Binding-site contacts:
Ligand atom C2 contacts residue ALA42 of chain 2.A at 3.6 Å (hydrophobic).
Ligand atom O2 contacts residue ALA42 of chain 2.A at 2.2 Å (h-bond).
Ligand atom C5 contacts residue ASN44 of chain 2.A at 3.7 Å.
Ligand atom C6 contacts residue TRP73 of chain 2.A at 3.7 Å (hydrophobic).
Ligand atom C1 contacts residue ALA42 of chain 2.A at 4.4 Å (hydrophobic).
Ligand atom C1 contacts residue THR43 of chain 2.A at 4.2 Å.
Ligand atom C5 contacts residue TRP41 of chain 2.A at 4.3 Å (hydrophobic).
Ligand atom C5 contacts residue TRP73 of chain 2.A at 3.9 Å (hydrophobic).
Ligand atom C1 contacts residue TRP41 of chain 2.A at 4.5 Å (hydrophobic).
Ligand atom C4 contacts residue TRP41 of chain 2.A at 3.3 Å (hydrophobic).
Ligand atom O6 contacts residue TRP102 of chain 4.A at 3.1 Å (h-bond).
Ligand atom C6 contacts residue TRP102 of chain 4.A at 4.2 Å (hydrophobic).
Ligand atom O5 contacts residue TRP41 of chain 2.A at 4.3 Å.
Ligand atom O5 contacts residue TRP73 of chain 2.A at 2.7 Å (h-bond).
Ligand atom O2 contacts residue THR43 of chain 2.A at 3.6 Å.
Ligand atom C2 contacts residue TRP41 of chain 2.A at 4.4 Å (hydrophobic).
Ligand atom O2 contacts residue TRP41 of chain 2.A at 3.8 Å.
Ligand atom O4 contacts residue TRP41 of chain 2.A at 3.1 Å (h-bond).
Ligand atom C3 contacts residue TRP41 of chain 2.A at 3.8 Å (hydrophobic).
Ligand atom C3 contacts residue ALA42 of chain 2.A at 4.4 Å (hydrophobic).
Ligand atom O6 contacts residue ASN44 of chain 2.A at 3.0 Å (h-bond).
Ligand atom O3 contacts residue ALA42 of chain 2.A at 4.2 Å.
Ligand atom O3 contacts residue TRP41 of chain 2.A at 3.2 Å (h-bond).
Ligand atom C1 contacts residue TRP73 of chain 2.A at 3.5 Å (hydrophobic).
Ligand atom O1 contacts residue TRP73 of chain 2.A at 4.2 Å.
Ligand atom C2 contacts residue ASN44 of chain 2.A at 3.9 Å.
Ligand atom C6 contacts residue ASN44 of chain 2.A at 3.6 Å.
Ligand atom C6 contacts residue TRP41 of chain 2.A at 4.5 Å (hydrophobic).
Ligand atom O6 contacts residue TRP73 of chain 2.A at 4.2 Å.
Ligand atom O2 contacts residue ASN44 of chain 2.A at 3.8 Å.
Ligand atom O5 contacts residue ASN44 of chain 2.A at 4.3 Å.

Sequence of chain 2.A:
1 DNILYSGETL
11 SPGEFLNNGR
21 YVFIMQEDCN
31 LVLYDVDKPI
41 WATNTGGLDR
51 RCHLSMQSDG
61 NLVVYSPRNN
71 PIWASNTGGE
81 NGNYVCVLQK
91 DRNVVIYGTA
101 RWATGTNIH

Sequence of chain 4.A:
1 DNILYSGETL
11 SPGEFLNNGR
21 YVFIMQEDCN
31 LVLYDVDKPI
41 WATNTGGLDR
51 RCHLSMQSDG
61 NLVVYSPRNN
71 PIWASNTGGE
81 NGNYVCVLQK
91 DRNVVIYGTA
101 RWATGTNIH

A protein and the small-molecule ligand that binds it are described below.
Small molecule (SMILES): OC[C@H]1O[C@H](O[C@@H]2[C@H](O)[C@@H](O)O[C@H](CO)[C@H]2O)[C@@H](O)[C@@H](O)[C@@H]1O